Sequence of chain 1.A:
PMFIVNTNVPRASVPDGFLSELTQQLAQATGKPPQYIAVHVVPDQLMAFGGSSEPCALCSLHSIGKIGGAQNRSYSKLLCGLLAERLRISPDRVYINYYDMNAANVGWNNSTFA

Sequence of chain 1.B:
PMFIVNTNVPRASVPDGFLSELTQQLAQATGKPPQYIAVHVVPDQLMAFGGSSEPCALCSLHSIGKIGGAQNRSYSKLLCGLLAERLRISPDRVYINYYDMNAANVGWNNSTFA

This small molecule binds to this protein.
Small molecule (SMILES): O=c1nc(-c2cccnc2)sc2ccccc12

Binding-site contacts:
Ligand atom S5 contacts residue TYR95 of chain 1.B at 2.7 Å (h-bond).
Ligand atom C13 contacts residue HIS62 of chain 1.A at 3.8 Å.
Ligand atom N7 contacts residue SER63 of chain 1.A at 3.8 Å.
Ligand atom C6 contacts residue PHE113 of chain 1.A at 3.6 Å (hydrophobic).
Ligand atom C11 contacts residue TYR36 of chain 1.A at 3.6 Å (hydrophobic).
Ligand atom N16 contacts residue TYR95 of chain 1.B at 3.7 Å.
Ligand atom C2 contacts residue TYR95 of chain 1.B at 3.7 Å (hydrophobic).
Ligand atom C3 contacts residue ILE64 of chain 1.A at 3.5 Å (hydrophobic).
Ligand atom C3 contacts residue PRO1 of chain 1.A at 3.5 Å (hydrophobic).
Ligand atom O8 contacts residue PRO1 of chain 1.A at 3.8 Å.
Ligand atom C1 contacts residue PRO1 of chain 1.A at 4.0 Å (hydrophobic).
Ligand atom C13 contacts residue VAL106 of chain 1.A at 3.9 Å (hydrophobic).
Ligand atom C4 contacts residue LYS32 of chain 1.A at 3.9 Å.
Ligand atom C15 contacts residue SER63 of chain 1.A at 3.9 Å.
Ligand atom C10 contacts residue PRO1 of chain 1.A at 3.1 Å (hydrophobic).
Ligand atom C17 contacts residue HIS62 of chain 1.A at 3.5 Å.
Ligand atom C15 contacts residue HIS62 of chain 1.A at 3.4 Å.
Ligand atom C14 contacts residue TYR95 of chain 1.B at 3.5 Å (hydrophobic).
Ligand atom O8 contacts residue SER63 of chain 1.A at 3.2 Å (h-bond).
Ligand atom N16 contacts residue ASN97 of chain 1.B at 3.8 Å.
Ligand atom C3 contacts residue LYS32 of chain 1.A at 3.6 Å.
Ligand atom C13 contacts residue ILE64 of chain 1.A at 3.6 Å (hydrophobic).
Ligand atom C9 contacts residue TYR36 of chain 1.A at 3.6 Å (hydrophobic).
Ligand atom C17 contacts residue ASN97 of chain 1.B at 2.9 Å.
Ligand atom C17 contacts residue MET2 of chain 1.A at 3.4 Å (hydrophobic).
Ligand atom C15 contacts residue MET101 of chain 1.A at 3.4 Å (hydrophobic).
Ligand atom N16 contacts residue MET2 of chain 1.A at 3.0 Å.
Ligand atom O8 contacts residue ILE64 of chain 1.A at 3.2 Å (h-bond).
Ligand atom C12 contacts residue PRO1 of chain 1.A at 3.6 Å (hydrophobic).
Ligand atom C6 contacts residue TYR95 of chain 1.B at 3.8 Å (hydrophobic).
Ligand atom N7 contacts residue PRO1 of chain 1.A at 3.2 Å (h-bond).
Ligand atom N7 contacts residue ILE64 of chain 1.A at 3.1 Å (h-bond).
Ligand atom S5 contacts residue PRO1 of chain 1.A at 3.6 Å (h-bond).
Ligand atom O8 contacts residue LYS32 of chain 1.A at 2.5 Å (salt-bridge).
Ligand atom C13 contacts residue SER63 of chain 1.A at 3.5 Å.
Ligand atom C6 contacts residue TYR36 of chain 1.A at 3.9 Å (hydrophobic).
Ligand atom C15 contacts residue ASN97 of chain 1.B at 3.4 Å.
Ligand atom C15 contacts residue VAL106 of chain 1.A at 3.8 Å (hydrophobic).
Ligand atom C14 contacts residue PRO1 of chain 1.A at 3.9 Å (hydrophobic).
Ligand atom S5 contacts residue PHE113 of chain 1.A at 4.0 Å.